A small-molecule ligand and the protein it binds are described below.
Small molecule (SMILES): CC(=O)N[C@@H]1[C@@H](O)[C@H](O)[C@@H](CO)O[C@H]1O

Binding-site contacts:
Ligand atom C5 contacts residue TRP396 of chain 1.A at 3.9 Å (hydrophobic).
Ligand atom C4 contacts residue ASN340 of chain 1.A at 4.4 Å.
Ligand atom O7 contacts residue ASN340 of chain 1.A at 3.5 Å (h-bond).
Ligand atom C8 contacts residue LYS336 of chain 1.A at 3.6 Å.
Ligand atom C3 contacts residue ASN340 of chain 1.A at 3.9 Å.
Ligand atom C1 contacts residue ASN340 of chain 1.A at 1.5 Å.
Ligand atom C1 contacts residue TRP396 of chain 1.A at 3.8 Å (hydrophobic).
Ligand atom C2 contacts residue ASN340 of chain 1.A at 2.5 Å.
Ligand atom C7 contacts residue ASN340 of chain 1.A at 3.4 Å.
Ligand atom O5 contacts residue ASN340 of chain 1.A at 2.5 Å (h-bond).
Ligand atom O6 contacts residue TRP396 of chain 1.A at 4.5 Å.
Ligand atom O5 contacts residue TRP396 of chain 1.A at 3.5 Å.
Ligand atom C8 contacts residue ASN340 of chain 1.A at 4.2 Å.
Ligand atom C6 contacts residue TRP396 of chain 1.A at 3.9 Å (hydrophobic).
Ligand atom C5 contacts residue ASN340 of chain 1.A at 3.9 Å.
Ligand atom N2 contacts residue ASN340 of chain 1.A at 2.9 Å (h-bond).

Sequence of chain 1.A:
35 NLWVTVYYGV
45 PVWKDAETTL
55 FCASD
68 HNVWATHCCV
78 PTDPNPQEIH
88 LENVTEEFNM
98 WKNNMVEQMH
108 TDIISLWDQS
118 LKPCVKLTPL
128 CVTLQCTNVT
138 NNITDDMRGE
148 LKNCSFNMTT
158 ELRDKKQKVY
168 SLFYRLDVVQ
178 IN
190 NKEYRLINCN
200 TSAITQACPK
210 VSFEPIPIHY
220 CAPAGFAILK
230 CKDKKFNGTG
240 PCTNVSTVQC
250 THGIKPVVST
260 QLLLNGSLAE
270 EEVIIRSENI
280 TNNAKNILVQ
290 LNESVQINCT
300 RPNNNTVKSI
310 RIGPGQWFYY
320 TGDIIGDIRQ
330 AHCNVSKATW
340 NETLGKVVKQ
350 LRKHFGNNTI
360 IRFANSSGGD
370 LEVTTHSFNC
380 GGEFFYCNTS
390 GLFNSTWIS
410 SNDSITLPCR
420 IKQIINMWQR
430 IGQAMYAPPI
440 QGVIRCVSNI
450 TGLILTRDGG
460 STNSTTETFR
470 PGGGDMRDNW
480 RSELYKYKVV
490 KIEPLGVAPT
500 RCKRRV